Binding-site contacts:
Ligand atom C contacts residue GLY140 of chain 1.B at 3.6 Å.
Ligand atom N contacts residue GLY167 of chain 1.B at 3.1 Å (h-bond).
Ligand atom C contacts residue GLY142 of chain 1.B at 3.5 Å.
Ligand atom O contacts residue GLY167 of chain 1.B at 3.0 Å (h-bond).
Ligand atom CB contacts residue TYR144 of chain 1.B at 3.5 Å (hydrophobic).
Ligand atom CD1 contacts residue GLU196 of chain 1.B at 3.7 Å.
Ligand atom CG1 contacts residue GLY194 of chain 1.B at 3.7 Å.
Ligand atom CA contacts residue ASN195 of chain 1.B at 3.4 Å.
Ligand atom N contacts residue GLY142 of chain 1.B at 2.9 Å (h-bond).
Ligand atom O contacts residue LEU135 of chain 1.B at 3.4 Å.
Ligand atom C contacts residue TYR144 of chain 1.B at 3.4 Å (hydrophobic).
Ligand atom O contacts residue TYR144 of chain 1.B at 3.0 Å.
Ligand atom CB contacts residue SER165 of chain 1.B at 3.7 Å.
Ligand atom O contacts residue SER141 of chain 1.B at 3.6 Å.
Ligand atom N contacts residue LEU135 of chain 1.B at 3.7 Å.
Ligand atom O contacts residue GLY142 of chain 1.B at 3.2 Å (h-bond).
Ligand atom N contacts residue SER165 of chain 1.B at 2.8 Å (h-bond).
Ligand atom O contacts residue ASN195 of chain 1.B at 2.8 Å (h-bond).
Ligand atom CA contacts residue SER165 of chain 1.B at 3.6 Å.
Ligand atom CA contacts residue GLY167 of chain 1.B at 3.4 Å.
Ligand atom N contacts residue GLY140 of chain 1.B at 3.0 Å (h-bond).
Ligand atom CD2 contacts residue HIS103 of chain 1.B at 3.0 Å.
Ligand atom C contacts residue SER262 of chain 1.B at 3.1 Å.
Ligand atom CG2 contacts residue SER165 of chain 1.B at 3.2 Å.
Ligand atom CG2 contacts residue LEU166 of chain 1.B at 3.4 Å (hydrophobic).
Ligand atom N contacts residue TYR144 of chain 1.B at 3.4 Å.
Ligand atom CD1 contacts residue ASP66 of chain 1.B at 3.3 Å.
Ligand atom CG contacts residue SER165 of chain 1.B at 3.3 Å.
Ligand atom CD1 contacts residue SER165 of chain 1.B at 3.2 Å.
Ligand atom CA contacts residue GLY142 of chain 1.B at 3.2 Å.
Ligand atom CG2 contacts residue ALA192 of chain 1.B at 3.7 Å (hydrophobic).
Ligand atom C contacts residue SER165 of chain 1.B at 3.6 Å.
Ligand atom CB contacts residue GLY167 of chain 1.B at 3.2 Å.
Ligand atom O contacts residue LEU166 of chain 1.B at 3.4 Å.
Ligand atom CA contacts residue SER165 of chain 1.B at 3.5 Å.
Ligand atom C contacts residue GLY167 of chain 1.B at 3.7 Å.
Ligand atom O contacts residue SER262 of chain 1.B at 2.5 Å (h-bond).
Ligand atom CA contacts residue GLY140 of chain 1.B at 3.3 Å.
Ligand atom C contacts residue ASN195 of chain 1.B at 2.9 Å.
Ligand atom CG1 contacts residue ASN195 of chain 1.B at 3.5 Å.

A small-molecule ligand and the protein it binds are described below.
Small molecule (SMILES): CC[C@H](C)[C@@H](C=O)NC(=O)[C@H](CC(C)C)NC(=O)[C@H](C)NC(=O)[C@H](C)NC(=O)[C@H](CCC(=O)O)NC(=O)CNC(=O)[C@@H](N)CCCCN

Sequence of chain 1.B:
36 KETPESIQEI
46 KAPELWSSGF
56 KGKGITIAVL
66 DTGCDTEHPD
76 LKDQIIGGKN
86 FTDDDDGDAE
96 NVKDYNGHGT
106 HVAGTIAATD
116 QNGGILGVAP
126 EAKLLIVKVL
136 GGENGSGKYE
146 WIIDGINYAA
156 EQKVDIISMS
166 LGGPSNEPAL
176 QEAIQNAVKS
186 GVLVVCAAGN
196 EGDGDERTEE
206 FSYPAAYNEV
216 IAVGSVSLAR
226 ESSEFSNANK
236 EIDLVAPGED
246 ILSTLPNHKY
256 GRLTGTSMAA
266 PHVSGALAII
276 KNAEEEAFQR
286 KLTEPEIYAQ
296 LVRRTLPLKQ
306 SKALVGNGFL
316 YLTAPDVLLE